Binding-site contacts:
Ligand atom O5' contacts residue ARG826 of chain 1.C at 3.7 Å.
Ligand atom N7 contacts residue GLY617 of chain 1.C at 3.4 Å (h-bond).
Ligand atom C6 contacts residue VAL581 of chain 1.C at 3.9 Å (hydrophobic).
Ligand atom O1A contacts residue THR621 of chain 1.C at 3.2 Å (h-bond).
Ligand atom O1A contacts residue GLU622 of chain 1.C at 3.3 Å (salt-bridge).
Ligand atom O2B contacts residue SER616 of chain 1.C at 3.2 Å.
Ligand atom S1G contacts residue ARG765 of chain 1.B at 3.6 Å.
Ligand atom N1 contacts residue VAL581 of chain 1.C at 3.5 Å (h-bond).
Ligand atom O2' contacts residue ARG787 of chain 1.C at 3.6 Å.
Ligand atom N6 contacts residue ILE783 of chain 1.C at 3.6 Å.
Ligand atom O2A contacts residue SER618 of chain 1.C at 3.1 Å (h-bond).
Ligand atom O3B contacts residue ARG765 of chain 1.B at 2.6 Å (salt-bridge).
Ligand atom C8 contacts residue ALA825 of chain 1.C at 3.3 Å (hydrophobic).
Ligand atom PB contacts residue ARG826 of chain 1.C at 3.8 Å.
Ligand atom O2B contacts residue GLY617 of chain 1.C at 2.3 Å (h-bond).
Ligand atom O2A contacts residue GLY619 of chain 1.C at 2.9 Å (h-bond).
Ligand atom C2' contacts residue GLU622 of chain 1.C at 3.5 Å.
Ligand atom N1 contacts residue GLU579 of chain 1.C at 3.4 Å (salt-bridge).
Ligand atom N7 contacts residue ALA825 of chain 1.C at 3.4 Å.
Ligand atom PB contacts residue GLY617 of chain 1.C at 3.6 Å.
Ligand atom C5' contacts residue ARG826 of chain 1.C at 3.8 Å.
Ligand atom N6 contacts residue VAL581 of chain 1.C at 2.8 Å (h-bond).
Ligand atom O2G contacts residue ARG765 of chain 1.B at 3.4 Å (salt-bridge).
Ligand atom O2A contacts residue GLY617 of chain 1.C at 2.6 Å.
Ligand atom C3' contacts residue GLU622 of chain 1.C at 3.2 Å.
Ligand atom N6 contacts residue VAL580 of chain 1.C at 3.9 Å.
Ligand atom N7 contacts residue LEU775 of chain 1.C at 3.8 Å.
Ligand atom O2B contacts residue ARG826 of chain 1.C at 3.8 Å.
Ligand atom N1 contacts residue VAL580 of chain 1.C at 3.6 Å.
Ligand atom PA contacts residue GLY619 of chain 1.C at 3.7 Å.
Ligand atom S1G contacts residue SER616 of chain 1.C at 3.0 Å.
Ligand atom O1B contacts residue THR621 of chain 1.C at 3.7 Å.
Ligand atom O3G contacts residue LYS620 of chain 1.C at 3.8 Å.
Ligand atom O1A contacts residue LYS620 of chain 1.C at 3.3 Å (salt-bridge).
Ligand atom O3A contacts residue ARG826 of chain 1.C at 3.0 Å (salt-bridge).
Ligand atom C8 contacts residue GLY617 of chain 1.C at 3.4 Å.
Ligand atom C2 contacts residue GLU579 of chain 1.C at 3.2 Å.
Ligand atom O1B contacts residue LYS620 of chain 1.C at 3.8 Å.
Ligand atom O1A contacts residue GLY619 of chain 1.C at 3.3 Å.
Ligand atom PG contacts residue ARG765 of chain 1.B at 3.5 Å.

A protein and the small-molecule ligand that binds it are described below.
Small molecule (SMILES): Nc1ncnc2c1ncn2[C@@H]1O[C@H](COP(=O)(O)OP(=O)(O)OP(O)(O)=S)[C@@H](O)[C@H]1O

Sequence of chain 1.C:
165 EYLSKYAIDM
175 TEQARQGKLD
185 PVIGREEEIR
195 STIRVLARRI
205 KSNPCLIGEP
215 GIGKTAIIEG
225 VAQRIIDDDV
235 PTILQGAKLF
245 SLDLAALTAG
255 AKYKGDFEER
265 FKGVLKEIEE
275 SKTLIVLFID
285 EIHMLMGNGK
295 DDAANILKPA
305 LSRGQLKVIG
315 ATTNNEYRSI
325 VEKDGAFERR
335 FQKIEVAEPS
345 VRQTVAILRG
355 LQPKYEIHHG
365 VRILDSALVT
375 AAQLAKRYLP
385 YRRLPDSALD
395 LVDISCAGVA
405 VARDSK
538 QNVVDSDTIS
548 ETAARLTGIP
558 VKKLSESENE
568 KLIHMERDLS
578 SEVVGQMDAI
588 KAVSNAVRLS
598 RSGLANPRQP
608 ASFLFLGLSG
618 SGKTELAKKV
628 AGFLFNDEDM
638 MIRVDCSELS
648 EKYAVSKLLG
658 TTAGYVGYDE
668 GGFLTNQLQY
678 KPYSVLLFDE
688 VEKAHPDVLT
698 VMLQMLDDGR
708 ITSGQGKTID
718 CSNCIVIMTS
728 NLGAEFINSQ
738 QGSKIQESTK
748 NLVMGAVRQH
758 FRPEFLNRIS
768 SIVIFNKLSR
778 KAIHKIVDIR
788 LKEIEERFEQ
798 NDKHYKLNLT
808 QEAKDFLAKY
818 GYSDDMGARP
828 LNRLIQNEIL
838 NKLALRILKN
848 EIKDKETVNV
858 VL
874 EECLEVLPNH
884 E

Sequence of chain 1.B:
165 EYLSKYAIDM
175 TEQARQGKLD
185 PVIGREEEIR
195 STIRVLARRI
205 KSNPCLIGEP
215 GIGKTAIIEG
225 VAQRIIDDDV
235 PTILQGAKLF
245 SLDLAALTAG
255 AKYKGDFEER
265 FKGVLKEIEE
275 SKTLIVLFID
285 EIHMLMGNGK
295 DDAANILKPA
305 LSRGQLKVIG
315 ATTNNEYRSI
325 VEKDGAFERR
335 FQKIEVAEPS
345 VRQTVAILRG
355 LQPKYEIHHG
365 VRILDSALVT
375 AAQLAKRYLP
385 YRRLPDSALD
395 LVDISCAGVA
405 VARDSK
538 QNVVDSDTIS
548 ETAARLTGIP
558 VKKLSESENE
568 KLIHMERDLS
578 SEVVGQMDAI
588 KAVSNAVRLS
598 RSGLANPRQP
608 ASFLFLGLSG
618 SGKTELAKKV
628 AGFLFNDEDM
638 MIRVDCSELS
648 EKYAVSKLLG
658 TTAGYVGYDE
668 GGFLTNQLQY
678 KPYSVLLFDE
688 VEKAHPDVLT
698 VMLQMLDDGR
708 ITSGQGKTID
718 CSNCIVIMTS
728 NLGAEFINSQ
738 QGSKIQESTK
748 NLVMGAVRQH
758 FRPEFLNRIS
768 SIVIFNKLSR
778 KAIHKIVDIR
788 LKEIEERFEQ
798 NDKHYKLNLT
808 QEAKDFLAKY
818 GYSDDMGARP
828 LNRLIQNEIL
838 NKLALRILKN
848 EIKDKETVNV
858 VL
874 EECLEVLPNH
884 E